Binding-site contacts:
Ligand atom C3 contacts residue ASN125 of chain 1.A at 3.8 Å.
Ligand atom C2 contacts residue THR127 of chain 1.A at 4.3 Å.
Ligand atom C6 contacts residue THR128 of chain 1.A at 3.7 Å.
Ligand atom O5 contacts residue THR128 of chain 1.A at 3.3 Å.
Ligand atom O5 contacts residue ASN125 of chain 1.A at 2.4 Å (h-bond).
Ligand atom C1 contacts residue PRO313 of chain 1.A at 4.1 Å (hydrophobic).
Ligand atom C1 contacts residue GLY311 of chain 1.A at 3.6 Å.
Ligand atom C5 contacts residue THR128 of chain 1.A at 3.5 Å.
Ligand atom C2 contacts residue ASN312 of chain 1.A at 4.4 Å.
Ligand atom N2 contacts residue GLY311 of chain 1.A at 3.7 Å.
Ligand atom O6 contacts residue ASN312 of chain 1.A at 4.2 Å.
Ligand atom C2 contacts residue ASN125 of chain 1.A at 2.5 Å.
Ligand atom C5 contacts residue ASN125 of chain 1.A at 3.7 Å.
Ligand atom C2 contacts residue GLY311 of chain 1.A at 3.7 Å.
Ligand atom C1 contacts residue ASN125 of chain 1.A at 1.4 Å.
Ligand atom C8 contacts residue SER310 of chain 1.A at 3.3 Å.
Ligand atom O5 contacts residue ASN312 of chain 1.A at 4.4 Å.
Ligand atom C7 contacts residue ASN125 of chain 1.A at 3.8 Å.
Ligand atom C1 contacts residue THR127 of chain 1.A at 4.0 Å.
Ligand atom N2 contacts residue ASN125 of chain 1.A at 2.9 Å (h-bond).
Ligand atom O6 contacts residue PRO36 of chain 1.A at 4.3 Å.
Ligand atom C6 contacts residue PRO313 of chain 1.A at 4.4 Å (hydrophobic).
Ligand atom C3 contacts residue THR127 of chain 1.A at 4.3 Å.
Ligand atom O6 contacts residue PRO313 of chain 1.A at 4.2 Å.
Ligand atom N2 contacts residue THR127 of chain 1.A at 4.1 Å.
Ligand atom C1 contacts residue THR128 of chain 1.A at 3.7 Å.
Ligand atom C6 contacts residue PRO36 of chain 1.A at 3.8 Å (hydrophobic).
Ligand atom C7 contacts residue GLY311 of chain 1.A at 3.7 Å.
Ligand atom O7 contacts residue GLY311 of chain 1.A at 3.7 Å.
Ligand atom C7 contacts residue SER310 of chain 1.A at 4.3 Å.
Ligand atom O5 contacts residue PRO313 of chain 1.A at 3.4 Å.
Ligand atom O5 contacts residue GLY311 of chain 1.A at 4.3 Å.
Ligand atom C8 contacts residue GLY311 of chain 1.A at 4.2 Å.
Ligand atom C4 contacts residue ASN125 of chain 1.A at 4.3 Å.
Ligand atom C8 contacts residue ASP529 of chain 1.B at 4.4 Å.
Ligand atom C8 contacts residue PRO36 of chain 1.A at 3.7 Å (hydrophobic).
Ligand atom O7 contacts residue ASN125 of chain 1.A at 4.3 Å.

Sequence of chain 1.A:
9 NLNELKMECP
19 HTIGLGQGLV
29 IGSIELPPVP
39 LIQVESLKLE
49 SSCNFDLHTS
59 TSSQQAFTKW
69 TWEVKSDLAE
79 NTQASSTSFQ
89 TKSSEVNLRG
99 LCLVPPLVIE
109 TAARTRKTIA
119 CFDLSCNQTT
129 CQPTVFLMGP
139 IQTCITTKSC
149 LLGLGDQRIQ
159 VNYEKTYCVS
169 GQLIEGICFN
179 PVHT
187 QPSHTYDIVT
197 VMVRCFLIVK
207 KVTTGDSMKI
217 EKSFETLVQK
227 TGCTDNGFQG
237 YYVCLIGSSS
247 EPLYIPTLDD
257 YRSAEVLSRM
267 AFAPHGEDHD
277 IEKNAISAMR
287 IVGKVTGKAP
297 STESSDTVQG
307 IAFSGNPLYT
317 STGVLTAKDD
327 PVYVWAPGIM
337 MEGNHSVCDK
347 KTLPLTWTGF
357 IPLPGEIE

The protein below binds the small molecule below.
Small molecule (SMILES): CC(=O)N[C@H]1[C@H](O[C@H]2[C@H](O)[C@@H](NC(C)=O)CO[C@@H]2CO)O[C@H](CO)[C@@H](O)[C@@H]1O

Sequence of chain 1.B:
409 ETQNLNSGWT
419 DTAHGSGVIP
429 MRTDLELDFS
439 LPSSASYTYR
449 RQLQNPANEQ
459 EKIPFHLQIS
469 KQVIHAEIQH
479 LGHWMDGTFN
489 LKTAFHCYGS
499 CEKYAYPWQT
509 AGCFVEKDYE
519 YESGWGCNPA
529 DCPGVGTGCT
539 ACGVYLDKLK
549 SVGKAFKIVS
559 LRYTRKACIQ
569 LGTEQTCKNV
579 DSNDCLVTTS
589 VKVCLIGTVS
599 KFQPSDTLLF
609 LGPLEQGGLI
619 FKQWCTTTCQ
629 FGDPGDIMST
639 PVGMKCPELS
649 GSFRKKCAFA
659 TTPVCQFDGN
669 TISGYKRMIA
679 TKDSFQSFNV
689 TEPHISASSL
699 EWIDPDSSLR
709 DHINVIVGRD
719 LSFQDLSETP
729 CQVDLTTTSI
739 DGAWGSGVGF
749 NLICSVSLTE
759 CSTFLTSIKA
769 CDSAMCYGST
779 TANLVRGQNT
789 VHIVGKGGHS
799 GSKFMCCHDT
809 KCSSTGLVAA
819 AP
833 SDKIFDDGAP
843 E